The protein below binds the small molecule below.
Small molecule (SMILES): NS(=O)(=O)c1ccc(-c2cn(-c3cccc4ccccc34)nn2)s1

Binding-site contacts:
Ligand atom S21 contacts residue HIS92 of chain 1.B at 3.9 Å.
Ligand atom O23 contacts residue HIS117 of chain 1.B at 3.5 Å (h-bond).
Ligand atom C6 contacts residue LEU132 of chain 1.B at 3.5 Å (hydrophobic).
Ligand atom N24 contacts residue THR198 of chain 1.B at 2.7 Å (h-bond).
Ligand atom N24 contacts residue HIS117 of chain 1.B at 3.6 Å.
Ligand atom C19 contacts residue LEU197 of chain 1.B at 3.9 Å (hydrophobic).
Ligand atom C4 contacts residue VAL128 of chain 1.B at 4.0 Å (hydrophobic).
Ligand atom C16 contacts residue GOL1 of chain 1.L at 3.5 Å.
Ligand atom C18 contacts residue GOL1 of chain 1.L at 4.0 Å.
Ligand atom C9 contacts residue VAL128 of chain 1.B at 3.8 Å (hydrophobic).
Ligand atom C17 contacts residue THR199 of chain 1.B at 3.5 Å.
Ligand atom C17 contacts residue GOL1 of chain 1.L at 3.9 Å.
Ligand atom N24 contacts residue HIS94 of chain 1.B at 3.5 Å (h-bond).
Ligand atom S21 contacts residue HIS117 of chain 1.B at 4.0 Å.
Ligand atom N13 contacts residue VAL119 of chain 1.B at 4.0 Å.
Ligand atom O23 contacts residue TRP208 of chain 1.B at 3.9 Å.
Ligand atom S21 contacts residue ZN1 of chain 1.J at 3.0 Å.
Ligand atom C16 contacts residue LEU197 of chain 1.B at 3.9 Å (hydrophobic).
Ligand atom S20 contacts residue GOL1 of chain 1.L at 3.9 Å.
Ligand atom C14 contacts residue GOL1 of chain 1.L at 3.9 Å.
Ligand atom S20 contacts residue LEU197 of chain 1.B at 3.7 Å.
Ligand atom S21 contacts residue THR198 of chain 1.B at 3.8 Å.
Ligand atom C8 contacts residue VAL128 of chain 1.B at 3.9 Å (hydrophobic).
Ligand atom O22 contacts residue LEU197 of chain 1.B at 3.5 Å.
Ligand atom O22 contacts residue TRP208 of chain 1.B at 3.4 Å.
Ligand atom O22 contacts residue THR198 of chain 1.B at 3.0 Å (h-bond).
Ligand atom C2 contacts residue LEU132 of chain 1.B at 3.9 Å (hydrophobic).
Ligand atom C1 contacts residue LEU132 of chain 1.B at 3.4 Å (hydrophobic).
Ligand atom O23 contacts residue VAL119 of chain 1.B at 3.7 Å.
Ligand atom O23 contacts residue HIS92 of chain 1.B at 3.3 Å.
Ligand atom C18 contacts residue THR199 of chain 1.B at 3.4 Å.
Ligand atom C7 contacts residue VAL128 of chain 1.B at 4.0 Å (hydrophobic).
Ligand atom N24 contacts residue HIS92 of chain 1.B at 3.5 Å (h-bond).
Ligand atom S20 contacts residue VAL119 of chain 1.B at 3.8 Å.
Ligand atom C3 contacts residue VAL128 of chain 1.B at 3.8 Å (hydrophobic).
Ligand atom O23 contacts residue ZN1 of chain 1.J at 2.9 Å.
Ligand atom C10 contacts residue VAL128 of chain 1.B at 3.8 Å (hydrophobic).
Ligand atom N24 contacts residue GLU104 of chain 1.B at 3.9 Å.
Ligand atom N13 contacts residue GLN90 of chain 1.B at 3.8 Å.
Ligand atom N24 contacts residue ZN1 of chain 1.J at 2.1 Å.

Sequence of chain 1.B:
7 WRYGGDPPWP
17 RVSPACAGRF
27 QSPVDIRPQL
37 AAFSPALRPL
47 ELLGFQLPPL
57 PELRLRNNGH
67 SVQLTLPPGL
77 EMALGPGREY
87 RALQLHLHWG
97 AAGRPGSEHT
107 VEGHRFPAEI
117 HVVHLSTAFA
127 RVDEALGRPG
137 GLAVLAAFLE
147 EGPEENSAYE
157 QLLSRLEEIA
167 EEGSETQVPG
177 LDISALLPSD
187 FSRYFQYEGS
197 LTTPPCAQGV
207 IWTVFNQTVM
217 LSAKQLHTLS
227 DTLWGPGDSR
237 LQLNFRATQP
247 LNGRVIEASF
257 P